Binding-site contacts:
Ligand atom O7 contacts residue VAL274 of chain 1.D at 2.8 Å (h-bond).
Ligand atom O3 contacts residue LEU394 of chain 1.D at 4.0 Å.
Ligand atom C7 contacts residue GLY273 of chain 1.D at 3.4 Å.
Ligand atom C8 contacts residue ASN275 of chain 1.D at 4.3 Å.
Ligand atom N2 contacts residue ASN275 of chain 1.D at 3.1 Å (h-bond).
Ligand atom O3 contacts residue GLU396 of chain 1.D at 4.5 Å.
Ligand atom N2 contacts residue GLY273 of chain 1.D at 4.1 Å.
Ligand atom C4 contacts residue LYS395 of chain 1.D at 4.5 Å.
Ligand atom C2 contacts residue LEU394 of chain 1.D at 3.9 Å (hydrophobic).
Ligand atom O5 contacts residue ASN275 of chain 1.D at 2.3 Å (h-bond).
Ligand atom O3 contacts residue LYS395 of chain 1.D at 3.8 Å.
Ligand atom C7 contacts residue VAL274 of chain 1.D at 3.3 Å (hydrophobic).
Ligand atom O7 contacts residue ARG270 of chain 1.D at 4.4 Å.
Ligand atom C1 contacts residue LEU394 of chain 1.D at 4.0 Å (hydrophobic).
Ligand atom C5 contacts residue ASN275 of chain 1.D at 3.6 Å.
Ligand atom O4 contacts residue LYS395 of chain 1.D at 4.2 Å.
Ligand atom C6 contacts residue GLU396 of chain 1.D at 4.4 Å.
Ligand atom C6 contacts residue LYS395 of chain 1.D at 3.8 Å.
Ligand atom C7 contacts residue LEU394 of chain 1.D at 4.3 Å (hydrophobic).
Ligand atom O7 contacts residue GLY273 of chain 1.D at 3.1 Å.
Ligand atom C1 contacts residue ASN275 of chain 1.D at 1.4 Å.
Ligand atom N2 contacts residue VAL274 of chain 1.D at 3.4 Å (h-bond).
Ligand atom O6 contacts residue LYS395 of chain 1.D at 3.3 Å.
Ligand atom C3 contacts residue ASN275 of chain 1.D at 3.8 Å.
Ligand atom O7 contacts residue ASN275 of chain 1.D at 4.3 Å.
Ligand atom C8 contacts residue GLY273 of chain 1.D at 3.3 Å.
Ligand atom C7 contacts residue ASN275 of chain 1.D at 4.0 Å.
Ligand atom C5 contacts residue LYS395 of chain 1.D at 4.3 Å.
Ligand atom C3 contacts residue LEU394 of chain 1.D at 3.8 Å (hydrophobic).
Ligand atom C3 contacts residue LYS395 of chain 1.D at 3.9 Å.
Ligand atom O7 contacts residue LEU394 of chain 1.D at 4.5 Å.
Ligand atom N2 contacts residue LEU394 of chain 1.D at 3.3 Å (h-bond).
Ligand atom C2 contacts residue ASN275 of chain 1.D at 2.5 Å.
Ligand atom C4 contacts residue ASN275 of chain 1.D at 4.0 Å.

Sequence of chain 1.D:
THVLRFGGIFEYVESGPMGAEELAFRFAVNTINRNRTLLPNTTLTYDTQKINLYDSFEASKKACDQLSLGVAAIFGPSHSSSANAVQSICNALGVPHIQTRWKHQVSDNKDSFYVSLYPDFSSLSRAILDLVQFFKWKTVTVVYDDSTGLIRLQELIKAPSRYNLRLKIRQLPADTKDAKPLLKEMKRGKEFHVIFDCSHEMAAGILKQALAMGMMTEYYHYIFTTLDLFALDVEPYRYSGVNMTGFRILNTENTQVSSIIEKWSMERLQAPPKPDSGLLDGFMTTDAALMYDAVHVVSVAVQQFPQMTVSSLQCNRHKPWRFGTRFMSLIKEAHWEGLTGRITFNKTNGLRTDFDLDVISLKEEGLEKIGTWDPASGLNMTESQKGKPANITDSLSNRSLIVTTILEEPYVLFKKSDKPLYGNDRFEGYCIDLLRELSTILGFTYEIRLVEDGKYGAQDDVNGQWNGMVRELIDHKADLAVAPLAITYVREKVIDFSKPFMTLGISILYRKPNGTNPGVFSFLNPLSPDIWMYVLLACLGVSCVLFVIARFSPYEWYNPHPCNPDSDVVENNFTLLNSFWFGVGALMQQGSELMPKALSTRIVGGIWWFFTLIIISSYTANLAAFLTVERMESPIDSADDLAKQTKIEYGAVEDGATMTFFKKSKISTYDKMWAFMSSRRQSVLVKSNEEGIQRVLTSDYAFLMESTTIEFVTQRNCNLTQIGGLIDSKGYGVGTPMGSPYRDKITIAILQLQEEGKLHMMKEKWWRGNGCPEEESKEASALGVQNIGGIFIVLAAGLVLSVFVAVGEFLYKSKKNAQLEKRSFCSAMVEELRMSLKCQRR

This small molecule binds to this protein.
Small molecule (SMILES): CC(=O)N[C@H]1[C@H](O[C@H]2[C@H](O)[C@@H](NC(C)=O)CO[C@@H]2CO)O[C@H](CO)[C@@H](O[C@@H]2O[C@H](CO[C@H]3O[C@H](CO)[C@@H](O)[C@H](O)[C@@H]3O)[C@@H](O)[C@H](O)[C@@H]2O)[C@@H]1O